Binding-site contacts:
Ligand atom C15 contacts residue ASP23 of chain 1.B at 3.8 Å.
Ligand atom C16 contacts residue ASN88 of chain 1.B at 4.0 Å.
Ligand atom C15 contacts residue TYR151 of chain 1.B at 3.9 Å (hydrophobic).
Ligand atom C1 contacts residue PHE144 of chain 1.B at 4.1 Å (hydrophobic).
Ligand atom C6 contacts residue TYR151 of chain 1.B at 4.2 Å (hydrophobic).
Ligand atom C17 contacts residue ASN88 of chain 1.B at 4.0 Å.
Ligand atom C16 contacts residue SER150 of chain 1.B at 4.0 Å.
Ligand atom C11 contacts residue MET250 of chain 1.B at 4.2 Å (hydrophobic).
Ligand atom C4 contacts residue TYR83 of chain 1.B at 3.7 Å (hydrophobic).
Ligand atom C4 contacts residue PHE144 of chain 1.B at 3.9 Å (hydrophobic).
Ligand atom O3 contacts residue HIS110 of chain 1.B at 2.9 Å (h-bond).
Ligand atom C1 contacts residue TYR83 of chain 1.B at 4.2 Å (hydrophobic).
Ligand atom C8 contacts residue PHE26 of chain 1.B at 4.2 Å (hydrophobic).
Ligand atom O17 contacts residue GLU248 of chain 1.A at 4.1 Å.
Ligand atom C6 contacts residue TYR83 of chain 1.B at 4.1 Å (hydrophobic).
Ligand atom C18 contacts residue CYS86 of chain 1.B at 3.5 Å (hydrophobic).
Ligand atom C15 contacts residue PHE26 of chain 1.B at 4.2 Å (hydrophobic).
Ligand atom C16 contacts residue ARG25 of chain 1.B at 3.3 Å.
Ligand atom C5 contacts residue TYR83 of chain 1.B at 3.9 Å (hydrophobic).
Ligand atom C2 contacts residue TYR83 of chain 1.B at 4.0 Å (hydrophobic).
Ligand atom O3 contacts residue LYS108 of chain 1.B at 2.9 Å (salt-bridge).
Ligand atom C7 contacts residue PHE144 of chain 1.B at 4.3 Å (hydrophobic).
Ligand atom C5 contacts residue PHE144 of chain 1.B at 3.6 Å (hydrophobic).
Ligand atom C10 contacts residue PHE144 of chain 1.B at 3.8 Å (hydrophobic).
Ligand atom C2 contacts residue LYS108 of chain 1.B at 3.6 Å.
Ligand atom C10 contacts residue TYR83 of chain 1.B at 4.2 Å (hydrophobic).
Ligand atom C4 contacts residue HIS110 of chain 1.B at 4.0 Å.
Ligand atom C7 contacts residue TYR151 of chain 1.B at 3.4 Å (hydrophobic).
Ligand atom C6 contacts residue PHE144 of chain 1.B at 3.7 Å (hydrophobic).
Ligand atom C3 contacts residue LYS108 of chain 1.B at 3.5 Å.
Ligand atom C15 contacts residue ARG25 of chain 1.B at 3.5 Å.
Ligand atom C3 contacts residue PHE144 of chain 1.B at 4.2 Å (hydrophobic).
Ligand atom C3 contacts residue TYR83 of chain 1.B at 3.7 Å (hydrophobic).
Ligand atom C3 contacts residue HIS110 of chain 1.B at 3.9 Å.
Ligand atom O17 contacts residue ILE92 of chain 1.B at 4.0 Å.
Ligand atom C9 contacts residue ILE148 of chain 1.B at 4.2 Å (hydrophobic).
Ligand atom C18 contacts residue ILE92 of chain 1.B at 4.0 Å (hydrophobic).
Ligand atom O17 contacts residue MET249 of chain 1.B at 3.4 Å.
Ligand atom O17 contacts residue ASN88 of chain 1.B at 2.9 Å (h-bond).
Ligand atom O3 contacts residue TYR83 of chain 1.B at 4.2 Å.

A protein and the small-molecule ligand that binds it are described below.
Small molecule (SMILES): C[C@]12CC[C@@H]3c4ccc(O)cc4CC[C@H]3[C@@H]1CC[C@@H]2O

Sequence of chain 1.B:
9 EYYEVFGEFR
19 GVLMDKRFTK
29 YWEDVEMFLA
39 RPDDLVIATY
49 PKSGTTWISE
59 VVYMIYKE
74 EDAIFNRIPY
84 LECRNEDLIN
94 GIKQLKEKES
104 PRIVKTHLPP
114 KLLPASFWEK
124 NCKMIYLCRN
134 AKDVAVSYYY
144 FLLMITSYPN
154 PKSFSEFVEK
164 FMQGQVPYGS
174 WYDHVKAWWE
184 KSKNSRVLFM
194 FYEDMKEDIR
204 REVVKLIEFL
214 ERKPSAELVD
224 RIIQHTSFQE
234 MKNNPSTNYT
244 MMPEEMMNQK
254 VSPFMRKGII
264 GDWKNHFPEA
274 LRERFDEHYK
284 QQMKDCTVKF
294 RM

Sequence of chain 1.A:
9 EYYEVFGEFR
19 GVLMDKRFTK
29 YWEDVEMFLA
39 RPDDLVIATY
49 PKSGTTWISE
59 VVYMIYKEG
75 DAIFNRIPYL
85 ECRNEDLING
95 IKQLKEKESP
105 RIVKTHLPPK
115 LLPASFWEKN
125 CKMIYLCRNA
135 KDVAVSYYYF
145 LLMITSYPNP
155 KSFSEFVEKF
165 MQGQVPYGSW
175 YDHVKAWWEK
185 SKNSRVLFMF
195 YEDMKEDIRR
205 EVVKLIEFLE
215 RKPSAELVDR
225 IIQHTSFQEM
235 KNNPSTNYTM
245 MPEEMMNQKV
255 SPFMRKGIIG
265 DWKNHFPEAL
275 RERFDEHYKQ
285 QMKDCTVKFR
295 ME